The small molecule below binds the protein below.
Small molecule (SMILES): Nc1nc2c(c(=O)[nH]1)N=C(CO)CN2

Binding-site contacts:
Ligand atom C6 contacts residue TYR54 of chain 8.A at 3.0 Å (hydrophobic).
Ligand atom C2 contacts residue TYR54 of chain 8.A at 3.0 Å (hydrophobic).
Ligand atom N6 contacts residue TYR54 of chain 8.A at 3.6 Å.
Ligand atom C6 contacts residue GLU74 of chain 5.A at 3.7 Å.
Ligand atom C3 contacts residue HIS53 of chain 8.A at 3.3 Å.
Ligand atom N5 contacts residue TYR54 of chain 8.A at 2.4 Å (h-bond).
Ligand atom N5 contacts residue HIS53 of chain 8.A at 3.2 Å.
Ligand atom O8 contacts residue LEU73 of chain 5.A at 2.9 Å (h-bond).
Ligand atom C11 contacts residue TYR54 of chain 8.A at 3.3 Å (hydrophobic).
Ligand atom O4 contacts residue ALA18 of chain 5.A at 4.0 Å.
Ligand atom N6 contacts residue ILE5 of chain 8.A at 3.1 Å.
Ligand atom O8 contacts residue LEU72 of chain 5.A at 3.3 Å.
Ligand atom N6 contacts residue GLU74 of chain 5.A at 3.0 Å (salt-bridge).
Ligand atom N7 contacts residue TYR54 of chain 8.A at 3.1 Å.
Ligand atom C11 contacts residue GLU22 of chain 5.A at 3.2 Å.
Ligand atom O4 contacts residue GLU22 of chain 5.A at 2.6 Å (salt-bridge).
Ligand atom C11 contacts residue LYS100 of chain 5.A at 3.8 Å.
Ligand atom N6 contacts residue VAL52 of chain 8.A at 2.4 Å (h-bond).
Ligand atom N7 contacts residue GLU74 of chain 5.A at 3.0 Å (salt-bridge).
Ligand atom N4 contacts residue HIS53 of chain 8.A at 3.3 Å (h-bond).
Ligand atom C8 contacts residue TYR54 of chain 8.A at 2.8 Å (hydrophobic).
Ligand atom N1 contacts residue TYR54 of chain 8.A at 2.8 Å (h-bond).
Ligand atom O4 contacts residue LYS100 of chain 5.A at 3.7 Å.
Ligand atom O4 contacts residue TYR54 of chain 8.A at 3.0 Å (h-bond).
Ligand atom C10 contacts residue HIS53 of chain 8.A at 3.9 Å.
Ligand atom C6 contacts residue VAL52 of chain 8.A at 3.1 Å (hydrophobic).
Ligand atom C8 contacts residue GLU74 of chain 5.A at 3.6 Å.
Ligand atom O8 contacts residue ASN71 of chain 5.A at 4.0 Å.
Ligand atom C3 contacts residue TYR54 of chain 8.A at 3.2 Å (hydrophobic).
Ligand atom C11 contacts residue ALA18 of chain 5.A at 3.1 Å (hydrophobic).
Ligand atom N5 contacts residue VAL52 of chain 8.A at 3.2 Å (h-bond).
Ligand atom O8 contacts residue GLU74 of chain 5.A at 3.5 Å (salt-bridge).
Ligand atom C9 contacts residue TYR54 of chain 8.A at 2.7 Å (hydrophobic).
Ligand atom C2 contacts residue ALA18 of chain 5.A at 4.0 Å (hydrophobic).
Ligand atom C10 contacts residue TYR54 of chain 8.A at 3.0 Å (hydrophobic).
Ligand atom O8 contacts residue TYR54 of chain 8.A at 3.4 Å.
Ligand atom C8 contacts residue LEU72 of chain 5.A at 3.8 Å (hydrophobic).
Ligand atom N4 contacts residue TYR54 of chain 8.A at 3.2 Å.
Ligand atom N6 contacts residue THR51 of chain 8.A at 4.0 Å.
Ligand atom N4 contacts residue GLY55 of chain 8.A at 3.9 Å.

Sequence of chain 8.A:
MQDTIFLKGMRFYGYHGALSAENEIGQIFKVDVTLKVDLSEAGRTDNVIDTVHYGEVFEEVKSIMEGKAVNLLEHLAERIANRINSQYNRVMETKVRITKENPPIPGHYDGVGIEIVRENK

Sequence of chain 5.A:
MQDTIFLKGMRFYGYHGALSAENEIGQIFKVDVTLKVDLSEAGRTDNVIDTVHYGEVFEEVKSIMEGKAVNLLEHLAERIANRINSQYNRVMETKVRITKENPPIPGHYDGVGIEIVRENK